Binding-site contacts:
Ligand atom OA1 contacts residue PHE189 of chain 4.D at 2.9 Å.
Ligand atom CA4 contacts residue HIS244 of chain 4.D at 3.4 Å.
Ligand atom CB3 contacts residue LEU294 of chain 4.D at 3.9 Å (hydrophobic).
Ligand atom CA3 contacts residue TYR253 of chain 4.D at 3.7 Å (hydrophobic).
Ligand atom CB3 contacts residue TYR253 of chain 4.D at 3.2 Å (hydrophobic).
Ligand atom CA1 contacts residue TYR175 of chain 4.D at 4.3 Å (hydrophobic).
Ligand atom CA2 contacts residue FE1 of chain 4.L at 3.9 Å.
Ligand atom CA2 contacts residue HIS244 of chain 4.D at 3.3 Å.
Ligand atom CB3 contacts residue ILE151 of chain 4.D at 4.2 Å (hydrophobic).
Ligand atom CB3 contacts residue HIS212 of chain 4.D at 4.1 Å.
Ligand atom OA1 contacts residue HIS197 of chain 4.D at 3.6 Å (h-bond).
Ligand atom CA2 contacts residue PHE189 of chain 4.D at 4.0 Å (hydrophobic).
Ligand atom OA2 contacts residue HIS244 of chain 4.D at 3.6 Å.
Ligand atom CA3 contacts residue HIS244 of chain 4.D at 3.3 Å.
Ligand atom CA5 contacts residue ASP281 of chain 4.D at 4.5 Å.
Ligand atom OA2 contacts residue HIS149 of chain 4.D at 4.4 Å.
Ligand atom CA6 contacts residue ASN246 of chain 4.D at 3.9 Å.
Ligand atom OA2 contacts residue ILE151 of chain 4.D at 4.2 Å.
Ligand atom OA1 contacts residue ASN246 of chain 4.D at 2.9 Å (h-bond).
Ligand atom CA5 contacts residue PHE177 of chain 4.D at 4.5 Å (hydrophobic).
Ligand atom OA2 contacts residue HIS212 of chain 4.D at 3.7 Å.
Ligand atom OA2 contacts residue PHE189 of chain 4.D at 4.1 Å.
Ligand atom OA2 contacts residue TYR253 of chain 4.D at 3.1 Å (h-bond).
Ligand atom CA2 contacts residue TYR253 of chain 4.D at 3.6 Å (hydrophobic).
Ligand atom CA1 contacts residue PHE189 of chain 4.D at 3.2 Å (hydrophobic).
Ligand atom CA6 contacts residue TYR175 of chain 4.D at 3.2 Å (hydrophobic).
Ligand atom CA5 contacts residue TYR175 of chain 4.D at 3.8 Å (hydrophobic).
Ligand atom OA1 contacts residue HIS244 of chain 4.D at 3.8 Å.
Ligand atom CA1 contacts residue ASN246 of chain 4.D at 3.9 Å.
Ligand atom CA5 contacts residue LEU298 of chain 4.D at 4.0 Å (hydrophobic).
Ligand atom CA4 contacts residue LEU298 of chain 4.D at 3.9 Å (hydrophobic).
Ligand atom CA5 contacts residue HIS244 of chain 4.D at 3.7 Å.
Ligand atom OA2 contacts residue FE1 of chain 4.L at 2.6 Å.
Ligand atom CB3 contacts residue HIS244 of chain 4.D at 3.7 Å.
Ligand atom CA1 contacts residue HIS244 of chain 4.D at 3.5 Å.
Ligand atom CA6 contacts residue PHE189 of chain 4.D at 3.4 Å (hydrophobic).
Ligand atom CA6 contacts residue HIS244 of chain 4.D at 3.8 Å.
Ligand atom CA5 contacts residue PHE189 of chain 4.D at 4.1 Å (hydrophobic).

Sequence of chain 4.D:
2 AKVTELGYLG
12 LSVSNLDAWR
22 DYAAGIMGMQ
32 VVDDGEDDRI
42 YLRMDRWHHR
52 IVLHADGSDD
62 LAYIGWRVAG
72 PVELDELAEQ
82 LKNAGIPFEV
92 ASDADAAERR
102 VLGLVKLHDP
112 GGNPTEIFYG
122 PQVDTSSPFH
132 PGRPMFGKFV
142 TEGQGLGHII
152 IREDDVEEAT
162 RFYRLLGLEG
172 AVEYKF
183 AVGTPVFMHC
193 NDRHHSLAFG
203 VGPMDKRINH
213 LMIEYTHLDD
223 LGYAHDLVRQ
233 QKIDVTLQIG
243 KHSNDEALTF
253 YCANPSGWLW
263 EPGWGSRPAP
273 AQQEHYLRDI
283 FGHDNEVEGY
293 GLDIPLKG

This protein binds this small molecule.
Small molecule (SMILES): Cc1cccc(O)c1O